Binding-site contacts:
Ligand atom O7 contacts residue ARG223 of chain 1.C at 3.2 Å (salt-bridge).
Ligand atom O3 contacts residue ARG223 of chain 1.C at 3.1 Å (salt-bridge).
Ligand atom N2 contacts residue GLU68 of chain 1.C at 3.6 Å.
Ligand atom C2 contacts residue ARG223 of chain 1.C at 3.8 Å.
Ligand atom C7 contacts residue ASN89 of chain 1.C at 3.2 Å.
Ligand atom C6 contacts residue ARG223 of chain 1.C at 4.0 Å.
Ligand atom C1 contacts residue ASN89 of chain 1.C at 1.4 Å.
Ligand atom C8 contacts residue CYS138 of chain 1.C at 4.3 Å (hydrophobic).
Ligand atom C4 contacts residue ARG223 of chain 1.C at 4.1 Å.
Ligand atom N2 contacts residue ASN89 of chain 1.C at 2.9 Å (h-bond).
Ligand atom C8 contacts residue ALA137 of chain 1.C at 4.3 Å (hydrophobic).
Ligand atom O7 contacts residue CYS92 of chain 1.C at 3.4 Å.
Ligand atom C5 contacts residue ASN89 of chain 1.C at 3.6 Å.
Ligand atom C8 contacts residue PRO67 of chain 1.C at 4.2 Å (hydrophobic).
Ligand atom O7 contacts residue ASN66 of chain 1.C at 3.3 Å (h-bond).
Ligand atom C1 contacts residue GLU68 of chain 1.C at 4.2 Å.
Ligand atom C1 contacts residue GLU88 of chain 1.C at 4.4 Å.
Ligand atom C8 contacts residue CYS92 of chain 1.C at 3.8 Å (hydrophobic).
Ligand atom C3 contacts residue ASN89 of chain 1.C at 3.8 Å.
Ligand atom C7 contacts residue ASN66 of chain 1.C at 3.8 Å.
Ligand atom O6 contacts residue GLU88 of chain 1.C at 3.9 Å.
Ligand atom C8 contacts residue ASN89 of chain 1.C at 4.4 Å.
Ligand atom O6 contacts residue ARG223 of chain 1.C at 4.1 Å.
Ligand atom N2 contacts residue ARG223 of chain 1.C at 3.6 Å.
Ligand atom C3 contacts residue ARG223 of chain 1.C at 3.9 Å.
Ligand atom C2 contacts residue GLU68 of chain 1.C at 4.5 Å.
Ligand atom C7 contacts residue CYS92 of chain 1.C at 4.0 Å (hydrophobic).
Ligand atom C7 contacts residue ARG223 of chain 1.C at 3.3 Å.
Ligand atom O5 contacts residue GLU88 of chain 1.C at 3.9 Å.
Ligand atom O5 contacts residue ASN89 of chain 1.C at 2.3 Å (h-bond).
Ligand atom O5 contacts residue ARG223 of chain 1.C at 3.8 Å.
Ligand atom C8 contacts residue ASN66 of chain 1.C at 3.3 Å.
Ligand atom C8 contacts residue GLU68 of chain 1.C at 3.6 Å.
Ligand atom C8 contacts residue SER139 of chain 1.C at 4.2 Å.
Ligand atom O7 contacts residue ASN89 of chain 1.C at 3.0 Å (h-bond).
Ligand atom C7 contacts residue GLU68 of chain 1.C at 3.9 Å.
Ligand atom C8 contacts residue ARG223 of chain 1.C at 3.9 Å.
Ligand atom C5 contacts residue ARG223 of chain 1.C at 4.1 Å.
Ligand atom C4 contacts residue ASN89 of chain 1.C at 4.2 Å.
Ligand atom C2 contacts residue ASN89 of chain 1.C at 2.4 Å.

This protein binds this small molecule.
Small molecule (SMILES): CC(=O)N[C@H]1[C@H](O[C@H]2[C@H](O)[C@@H](NC(C)=O)CO[C@@H]2CO)O[C@H](CO)[C@@H](O)[C@@H]1O

Sequence of chain 1.C:
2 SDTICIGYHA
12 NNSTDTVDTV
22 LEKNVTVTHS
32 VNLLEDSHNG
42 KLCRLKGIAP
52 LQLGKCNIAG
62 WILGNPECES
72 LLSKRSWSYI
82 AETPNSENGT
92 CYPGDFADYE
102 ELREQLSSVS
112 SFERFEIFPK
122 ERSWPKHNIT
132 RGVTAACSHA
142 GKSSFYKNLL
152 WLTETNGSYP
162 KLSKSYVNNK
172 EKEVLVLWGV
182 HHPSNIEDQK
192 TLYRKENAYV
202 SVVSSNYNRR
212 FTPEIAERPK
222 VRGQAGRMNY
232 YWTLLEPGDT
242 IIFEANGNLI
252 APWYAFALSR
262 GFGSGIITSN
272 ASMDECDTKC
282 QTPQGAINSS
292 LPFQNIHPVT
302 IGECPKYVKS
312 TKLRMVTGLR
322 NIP